This small molecule binds to this protein.
Small molecule (SMILES): O=C1[C@H](Cc2ccc(O)cc2)N2C(=O)CCN(C(=O)NCc3ccccc3)[C@H]2CN1Cc1cccc2ccccc12

Binding-site contacts:
Ligand atom CAS contacts residue HIS83 of chain 1.N at 3.9 Å.
Ligand atom CAW contacts residue LEU49 of chain 1.N at 3.9 Å (hydrophobic).
Ligand atom CBM contacts residue ILE29 of chain 1.M at 3.9 Å (hydrophobic).
Ligand atom CAC contacts residue LEU24 of chain 1.M at 3.7 Å (hydrophobic).
Ligand atom CAW contacts residue MET31 of chain 1.M at 3.9 Å (hydrophobic).
Ligand atom CAW contacts residue TYR63 of chain 1.M at 3.8 Å (hydrophobic).
Ligand atom CAG contacts residue ASP27 of chain 1.M at 3.9 Å.
Ligand atom CAE contacts residue ILE29 of chain 1.M at 3.8 Å (hydrophobic).
Ligand atom CAA contacts residue ALA53 of chain 1.N at 3.4 Å (hydrophobic).
Ligand atom CAD contacts residue PHE50 of chain 1.N at 3.9 Å (hydrophobic).
Ligand atom CAG contacts residue ALA53 of chain 1.N at 3.6 Å (hydrophobic).
Ligand atom CBI contacts residue ILE29 of chain 1.M at 3.8 Å (hydrophobic).
Ligand atom C contacts residue TYR61 of chain 1.M at 3.8 Å (hydrophobic).
Ligand atom NBN contacts residue ILE29 of chain 1.M at 3.6 Å.
Ligand atom CAR contacts residue HIS83 of chain 1.N at 3.6 Å.
Ligand atom NBC contacts residue ILE29 of chain 1.M at 3.9 Å.
Ligand atom CAU contacts residue ILE93 of chain 1.M at 3.7 Å (hydrophobic).
Ligand atom CAA contacts residue ASP27 of chain 1.M at 3.5 Å.
Ligand atom O contacts residue MET190 of chain 1.M at 3.9 Å.
Ligand atom CAZ contacts residue ILE91 of chain 1.M at 3.5 Å (hydrophobic).
Ligand atom CAD contacts residue LEU49 of chain 1.N at 3.8 Å (hydrophobic).
Ligand atom CAC contacts residue PHE50 of chain 1.N at 3.9 Å (hydrophobic).
Ligand atom CBE contacts residue ILE29 of chain 1.M at 3.8 Å (hydrophobic).
Ligand atom CAS contacts residue ILE93 of chain 1.M at 3.9 Å (hydrophobic).
Ligand atom CAF contacts residue ALA53 of chain 1.N at 3.5 Å (hydrophobic).
Ligand atom CAV contacts residue TYR63 of chain 1.M at 3.9 Å (hydrophobic).
Ligand atom CAB contacts residue ARG23 of chain 1.M at 3.5 Å.
Ligand atom OBD contacts residue LEU49 of chain 1.N at 3.4 Å.
Ligand atom CAX contacts residue ILE29 of chain 1.M at 3.8 Å (hydrophobic).
Ligand atom CAV contacts residue LEU49 of chain 1.N at 3.9 Å (hydrophobic).
Ligand atom N contacts residue TYR61 of chain 1.M at 4.0 Å.
Ligand atom CAW contacts residue ILE29 of chain 1.M at 3.9 Å (hydrophobic).
Ligand atom CBM contacts residue TYR61 of chain 1.M at 3.7 Å (hydrophobic).
Ligand atom OBA contacts residue TYR61 of chain 1.M at 3.1 Å (h-bond).
Ligand atom CBL contacts residue TYR61 of chain 1.M at 3.7 Å (hydrophobic).
Ligand atom CAD contacts residue LEU24 of chain 1.M at 3.6 Å (hydrophobic).
Ligand atom NBH contacts residue TYR61 of chain 1.M at 3.7 Å.
Ligand atom CBK contacts residue TYR61 of chain 1.M at 3.5 Å (hydrophobic).
Ligand atom CAT contacts residue ILE93 of chain 1.M at 3.5 Å (hydrophobic).
Ligand atom CAE contacts residue LEU49 of chain 1.N at 3.6 Å (hydrophobic).

Sequence of chain 1.N:
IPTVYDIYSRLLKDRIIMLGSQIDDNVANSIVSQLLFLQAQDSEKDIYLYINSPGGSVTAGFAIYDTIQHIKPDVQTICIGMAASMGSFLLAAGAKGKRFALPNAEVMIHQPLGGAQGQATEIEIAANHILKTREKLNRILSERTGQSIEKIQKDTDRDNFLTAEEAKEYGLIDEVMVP

Sequence of chain 1.M:
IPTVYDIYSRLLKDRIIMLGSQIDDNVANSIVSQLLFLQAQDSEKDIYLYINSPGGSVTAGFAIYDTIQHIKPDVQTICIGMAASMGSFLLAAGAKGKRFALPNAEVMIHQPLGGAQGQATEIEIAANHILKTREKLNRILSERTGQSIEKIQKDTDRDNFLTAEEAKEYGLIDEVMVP